Sequence of chain 1.G:
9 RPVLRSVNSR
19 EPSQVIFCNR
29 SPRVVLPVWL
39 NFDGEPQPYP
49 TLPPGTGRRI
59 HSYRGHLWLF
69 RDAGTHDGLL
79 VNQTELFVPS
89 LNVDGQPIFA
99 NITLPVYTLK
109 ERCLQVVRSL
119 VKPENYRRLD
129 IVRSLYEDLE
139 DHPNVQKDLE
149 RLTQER

Binding-site contacts:
Ligand atom O55 contacts residue ARG103 of chain 1.H at 3.3 Å.
Ligand atom C20 contacts residue TYR97 of chain 1.H at 3.3 Å (hydrophobic).
Ligand atom N21 contacts residue GLU63 of chain 1.H at 3.3 Å (salt-bridge).
Ligand atom C49 contacts residue HIS59 of chain 1.G at 3.4 Å.
Ligand atom C52 contacts residue TYR47 of chain 1.G at 3.3 Å (hydrophobic).
Ligand atom C9 contacts residue ASP70 of chain 1.H at 3.4 Å.
Ligand atom O55 contacts residue TYR47 of chain 1.G at 2.7 Å (h-bond).
Ligand atom C24 contacts residue TYR97 of chain 1.H at 3.1 Å (hydrophobic).
Ligand atom C14 contacts residue MET73 of chain 1.H at 3.1 Å (hydrophobic).
Ligand atom O53 contacts residue TRP66 of chain 1.G at 3.3 Å.
Ligand atom O42 contacts residue HIS64 of chain 1.G at 3.2 Å.
Ligand atom N67 contacts residue ARG56 of chain 1.G at 2.7 Å (salt-bridge).
Ligand atom N56 contacts residue HIS59 of chain 1.G at 2.9 Å (h-bond).
Ligand atom S10 contacts residue ASP70 of chain 1.H at 3.2 Å (salt-bridge).
Ligand atom N17 contacts residue HIS96 of chain 1.H at 3.1 Å (h-bond).
Ligand atom C35 contacts residue TYR61 of chain 1.G at 3.2 Å (hydrophobic).
Ligand atom C50 contacts residue TRP66 of chain 1.G at 3.4 Å (hydrophobic).
Ligand atom C51 contacts residue TRP66 of chain 1.G at 3.3 Å (hydrophobic).
Ligand atom N26 contacts residue GLU63 of chain 1.H at 3.2 Å (salt-bridge).
Ligand atom O53 contacts residue SER60 of chain 1.G at 2.6 Å (h-bond).
Ligand atom C66 contacts residue PRO48 of chain 1.G at 2.8 Å (hydrophobic).
Ligand atom O42 contacts residue PHE40 of chain 1.G at 3.2 Å.
Ligand atom C18 contacts residue TYR97 of chain 1.H at 3.0 Å (hydrophobic).
Ligand atom N12 contacts residue ASP70 of chain 1.H at 2.8 Å (salt-bridge).
Ligand atom C29 contacts residue GLU63 of chain 1.H at 3.4 Å.
Ligand atom C34 contacts residue GLU63 of chain 1.H at 3.4 Å.
Ligand atom N1 contacts residue GLU63 of chain 1.H at 2.7 Å (salt-bridge).
Ligand atom O47 contacts residue GLN100 of chain 1.H at 2.7 Å (h-bond).
Ligand atom N17 contacts residue TYR65 of chain 1.H at 3.2 Å (h-bond).
Ligand atom N67 contacts residue PRO48 of chain 1.G at 3.3 Å (h-bond).
Ligand atom C60 contacts residue TYR47 of chain 1.G at 3.4 Å (hydrophobic).
Ligand atom C37 contacts residue TYR61 of chain 1.G at 3.4 Å (hydrophobic).
Ligand atom C25 contacts residue TYR97 of chain 1.H at 2.9 Å (hydrophobic).
Ligand atom C22 contacts residue GLU63 of chain 1.H at 3.3 Å.
Ligand atom O53 contacts residue HIS64 of chain 1.G at 2.9 Å (h-bond).
Ligand atom N19 contacts residue TYR97 of chain 1.H at 3.0 Å.
Ligand atom C45 contacts residue GLN100 of chain 1.H at 3.2 Å.
Ligand atom N12 contacts residue GLU64 of chain 1.H at 2.8 Å (salt-bridge).
Ligand atom C33 contacts residue GLU63 of chain 1.H at 3.3 Å.
Ligand atom C30 contacts residue GLU63 of chain 1.H at 3.2 Å.

The protein below binds the small molecule below.
Small molecule (SMILES): Cc1ncsc1-c1ccc(CNC(=O)[C@@H]2C[C@@H](O)CN2C(=O)[C@@H](NC(=O)CCCCCN2CCCN(c3nccc(-c4noc([C@@]5(C)CCCc6sc(N)c(C#N)c65)n4)n3)[C@@H](C)C2)C(C)(C)C)cc1

Sequence of chain 1.H:
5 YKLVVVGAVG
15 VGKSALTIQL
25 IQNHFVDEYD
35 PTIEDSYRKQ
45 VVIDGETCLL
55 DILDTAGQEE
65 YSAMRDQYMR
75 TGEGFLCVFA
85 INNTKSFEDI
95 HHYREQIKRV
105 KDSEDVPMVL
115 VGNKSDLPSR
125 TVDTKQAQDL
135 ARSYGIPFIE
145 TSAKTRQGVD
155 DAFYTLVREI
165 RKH